Sequence of chain 1.F:
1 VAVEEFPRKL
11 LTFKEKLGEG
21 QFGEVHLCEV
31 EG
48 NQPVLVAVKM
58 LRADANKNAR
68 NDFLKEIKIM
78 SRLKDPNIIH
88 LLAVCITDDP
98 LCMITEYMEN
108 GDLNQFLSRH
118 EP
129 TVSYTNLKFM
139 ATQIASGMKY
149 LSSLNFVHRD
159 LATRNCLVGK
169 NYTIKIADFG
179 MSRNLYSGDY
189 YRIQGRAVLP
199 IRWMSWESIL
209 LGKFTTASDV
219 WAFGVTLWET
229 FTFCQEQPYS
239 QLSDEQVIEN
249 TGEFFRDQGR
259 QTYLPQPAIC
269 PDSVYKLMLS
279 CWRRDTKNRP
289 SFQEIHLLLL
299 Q

A protein and the small-molecule ligand that binds it are described below.
Small molecule (SMILES): O=C(CN1C(=O)C2(CCN(C(=O)c3cnc4[nH]ncc4c3)CC2)c2c1ccc(F)c2F)NCC(F)(F)F

Binding-site contacts:
Ligand atom C24 contacts residue ASP176 of chain 1.F at 3.7 Å.
Ligand atom N5 contacts residue TYR104 of chain 1.F at 3.5 Å.
Ligand atom C27 contacts residue MET77 of chain 1.F at 3.5 Å (hydrophobic).
Ligand atom C27 contacts residue LEU80 of chain 1.F at 3.5 Å (hydrophobic).
Ligand atom F36 contacts residue LYS56 of chain 1.F at 3.6 Å.
Ligand atom C2 contacts residue PHE177 of chain 1.F at 3.2 Å (hydrophobic).
Ligand atom O22 contacts residue ALA175 of chain 1.F at 3.3 Å.
Ligand atom C34 contacts residue THR102 of chain 1.F at 3.6 Å.
Ligand atom C13 contacts residue PHE177 of chain 1.F at 3.7 Å (hydrophobic).
Ligand atom C17 contacts residue PHE177 of chain 1.F at 3.6 Å (hydrophobic).
Ligand atom N26 contacts residue MET77 of chain 1.F at 3.2 Å (h-bond).
Ligand atom C32 contacts residue GLU73 of chain 1.F at 3.5 Å.
Ligand atom C24 contacts residue MET77 of chain 1.F at 3.6 Å (hydrophobic).
Ligand atom C7 contacts residue ALA54 of chain 1.F at 3.5 Å (hydrophobic).
Ligand atom N12 contacts residue PHE177 of chain 1.F at 3.1 Å.
Ligand atom O25 contacts residue ALA175 of chain 1.F at 3.5 Å.
Ligand atom C10 contacts residue PHE177 of chain 1.F at 3.0 Å (hydrophobic).
Ligand atom O25 contacts residue ASP176 of chain 1.F at 3.6 Å.
Ligand atom C21 contacts residue ASP176 of chain 1.F at 3.5 Å.
Ligand atom F30 contacts residue ALA175 of chain 1.F at 3.1 Å.
Ligand atom C1 contacts residue PHE177 of chain 1.F at 3.5 Å (hydrophobic).
Ligand atom F29 contacts residue HIS156 of chain 1.F at 3.5 Å.
Ligand atom C23 contacts residue ASP176 of chain 1.F at 3.5 Å.
Ligand atom C32 contacts residue MET77 of chain 1.F at 3.4 Å (hydrophobic).
Ligand atom N6 contacts residue TYR104 of chain 1.F at 3.0 Å.
Ligand atom O11 contacts residue VAL25 of chain 1.F at 3.3 Å.
Ligand atom C8 contacts residue LEU17 of chain 1.F at 3.7 Å (hydrophobic).
Ligand atom N6 contacts residue MET105 of chain 1.F at 3.0 Å (h-bond).
Ligand atom O11 contacts residue PHE177 of chain 1.F at 3.4 Å.
Ligand atom O25 contacts residue ILE86 of chain 1.F at 3.4 Å.
Ligand atom O22 contacts residue ASP176 of chain 1.F at 2.8 Å (salt-bridge).
Ligand atom F30 contacts residue HIS156 of chain 1.F at 3.5 Å.
Ligand atom N5 contacts residue LEU17 of chain 1.F at 3.6 Å.
Ligand atom C4 contacts residue LEU17 of chain 1.F at 3.5 Å (hydrophobic).
Ligand atom C33 contacts residue MET100 of chain 1.F at 3.4 Å (hydrophobic).
Ligand atom F37 contacts residue MET100 of chain 1.F at 3.0 Å.
Ligand atom F37 contacts residue THR102 of chain 1.F at 3.1 Å.
Ligand atom F29 contacts residue PHE154 of chain 1.F at 3.5 Å.
Ligand atom F30 contacts residue ASP176 of chain 1.F at 3.4 Å.
Ligand atom N5 contacts residue MET105 of chain 1.F at 3.4 Å (h-bond).